A small-molecule ligand and the protein it binds are described below.
Small molecule (SMILES): O=C1CCNC(=O)N1

Binding-site contacts:
Ligand atom N1 contacts residue ASP155 of chain 1.B at 2.7 Å (salt-bridge).
Ligand atom N3 contacts residue GLU64 of chain 1.B at 2.8 Å (salt-bridge).
Ligand atom N3 contacts residue ZN1 of chain 1.E at 3.6 Å.
Ligand atom C4 contacts residue SER89 of chain 1.B at 4.1 Å.
Ligand atom C2 contacts residue ASP155 of chain 1.B at 3.8 Å.
Ligand atom O4 contacts residue ZN1 of chain 1.E at 2.1 Å.
Ligand atom O2 contacts residue HIS62 of chain 1.B at 3.1 Å.
Ligand atom C5 contacts residue CYS91 of chain 1.B at 3.9 Å (hydrophobic).
Ligand atom C5 contacts residue HIS62 of chain 1.B at 3.6 Å.
Ligand atom O4 contacts residue PRO90 of chain 1.B at 3.8 Å.
Ligand atom O2 contacts residue GLU64 of chain 1.B at 3.8 Å.
Ligand atom N3 contacts residue HIS62 of chain 1.B at 3.6 Å.
Ligand atom C2 contacts residue ASN51 of chain 1.B at 3.7 Å.
Ligand atom O4 contacts residue GLU64 of chain 1.B at 2.5 Å (salt-bridge).
Ligand atom N3 contacts residue ILE33 of chain 1.B at 3.6 Å.
Ligand atom C4 contacts residue GLU64 of chain 1.B at 3.2 Å.
Ligand atom C4 contacts residue ZN1 of chain 1.E at 3.1 Å.
Ligand atom O2 contacts residue ILE33 of chain 1.B at 3.5 Å.
Ligand atom O4 contacts residue CYS94 of chain 1.B at 3.4 Å (h-bond).
Ligand atom C2 contacts residue HIS62 of chain 1.B at 3.3 Å.
Ligand atom C6 contacts residue HIS62 of chain 1.B at 3.4 Å.
Ligand atom O4 contacts residue CYS91 of chain 1.B at 3.1 Å (h-bond).
Ligand atom O2 contacts residue ASN51 of chain 1.B at 3.0 Å (h-bond).
Ligand atom C2 contacts residue ILE33 of chain 1.B at 3.2 Å (hydrophobic).
Ligand atom C2 contacts residue ZN1 of chain 1.E at 4.1 Å.
Ligand atom C4 contacts residue HIS62 of chain 1.B at 3.7 Å.
Ligand atom C6 contacts residue ILE156 of chain 1.B at 4.0 Å (hydrophobic).
Ligand atom C5 contacts residue ZN1 of chain 1.E at 3.5 Å.
Ligand atom O2 contacts residue GLY63 of chain 1.B at 2.8 Å (h-bond).
Ligand atom C4 contacts residue CYS91 of chain 1.B at 4.0 Å (hydrophobic).
Ligand atom C2 contacts residue GLU64 of chain 1.B at 3.8 Å.
Ligand atom O4 contacts residue HIS62 of chain 1.B at 3.4 Å (h-bond).
Ligand atom O2 contacts residue ASP155 of chain 1.B at 4.0 Å.
Ligand atom N1 contacts residue ILE33 of chain 1.B at 3.2 Å.
Ligand atom C6 contacts residue ASP155 of chain 1.B at 3.4 Å.
Ligand atom N1 contacts residue HIS62 of chain 1.B at 3.3 Å (h-bond).
Ligand atom C6 contacts residue ILE33 of chain 1.B at 3.7 Å (hydrophobic).
Ligand atom N1 contacts residue ASN51 of chain 1.B at 3.8 Å.
Ligand atom C6 contacts residue TRP152 of chain 1.B at 3.7 Å (hydrophobic).
Ligand atom C2 contacts residue GLY63 of chain 1.B at 3.8 Å.

Sequence of chain 1.B:
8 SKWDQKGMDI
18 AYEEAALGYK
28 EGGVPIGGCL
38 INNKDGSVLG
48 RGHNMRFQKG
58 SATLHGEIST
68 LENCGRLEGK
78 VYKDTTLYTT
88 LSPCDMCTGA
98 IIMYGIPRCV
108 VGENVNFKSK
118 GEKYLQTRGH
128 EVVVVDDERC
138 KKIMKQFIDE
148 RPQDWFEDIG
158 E